Binding-site contacts:
Ligand atom N17 contacts residue GLN881 of chain 1.A at 3.2 Å (h-bond).
Ligand atom O2A contacts residue HIS770 of chain 1.A at 3.3 Å.
Ligand atom O3' contacts residue ASN565 of chain 1.A at 2.8 Å (h-bond).
Ligand atom O2' contacts residue ARG567 of chain 1.A at 2.9 Å (salt-bridge).
Ligand atom N7 contacts residue LEU33 of chain 1.A at 3.4 Å (h-bond).
Ligand atom S12 contacts residue BSY1 of chain 1.S at 3.0 Å (h-bond).
Ligand atom N1 contacts residue ASP615 of chain 1.A at 2.8 Å (salt-bridge).
Ligand atom O11 contacts residue HIS770 of chain 1.A at 3.0 Å (h-bond).
Ligand atom O6 contacts residue LYS587 of chain 1.A at 3.0 Å (salt-bridge).
Ligand atom S12 contacts residue HIS770 of chain 1.A at 3.2 Å.
Ligand atom O1A contacts residue THR772 of chain 1.A at 2.7 Å (h-bond).
Ligand atom N15 contacts residue HIS764 of chain 1.A at 3.2 Å (h-bond).
Ligand atom C17 contacts residue SER762 of chain 1.A at 3.2 Å.
Ligand atom N16 contacts residue SER762 of chain 1.A at 2.5 Å (h-bond).
Ligand atom O5' contacts residue ASN539 of chain 1.A at 3.1 Å (h-bond).
Ligand atom O2A contacts residue SER771 of chain 1.A at 2.6 Å (h-bond).
Ligand atom S12 contacts residue TYR168 of chain 1.A at 3.4 Å.
Ligand atom N17 contacts residue SER762 of chain 1.A at 2.9 Å (h-bond).
Ligand atom O3A contacts residue GLN543 of chain 1.A at 3.3 Å.
Ligand atom O11 contacts residue GLN543 of chain 1.A at 2.8 Å (h-bond).
Ligand atom O3' contacts residue ASP569 of chain 1.A at 2.9 Å (salt-bridge).
Ligand atom S13 contacts residue ASP170 of chain 1.A at 2.9 Å (salt-bridge).
Ligand atom N18 contacts residue GLN849 of chain 1.A at 3.1 Å (h-bond).
Ligand atom O4' contacts residue ARG537 of chain 1.A at 3.2 Å.
Ligand atom O1B contacts residue TYR168 of chain 1.A at 2.8 Å (h-bond).
Ligand atom S13 contacts residue MGD1 of chain 1.I at 3.2 Å (h-bond).
Ligand atom C15 contacts residue GLN881 of chain 1.A at 3.2 Å.
Ligand atom S12 contacts residue ASN35 of chain 1.A at 3.0 Å (h-bond).
Ligand atom N2 contacts residue ASP615 of chain 1.A at 3.0 Å (salt-bridge).
Ligand atom O2' contacts residue ASN565 of chain 1.A at 2.9 Å (h-bond).
Ligand atom O14 contacts residue ARG882 of chain 1.A at 3.0 Å (salt-bridge).
Ligand atom O14 contacts residue SER762 of chain 1.A at 3.1 Å (h-bond).
Ligand atom N7 contacts residue TRP584 of chain 1.A at 2.9 Å (h-bond).
Ligand atom S12 contacts residue MGD1 of chain 1.I at 3.3 Å (h-bond).
Ligand atom N2 contacts residue ILE564 of chain 1.A at 3.0 Å (h-bond).
Ligand atom C17 contacts residue GLN881 of chain 1.A at 3.4 Å.
Ligand atom N16 contacts residue GLN849 of chain 1.A at 3.2 Å (h-bond).
Ligand atom O14 contacts residue HIS764 of chain 1.A at 2.8 Å (h-bond).
Ligand atom O2B contacts residue ASN539 of chain 1.A at 2.5 Å (h-bond).
Ligand atom O2B contacts residue GLY538 of chain 1.A at 3.2 Å.

This small molecule binds to this protein.
Small molecule (SMILES): Nc1nc2c(c(=O)[nH]1)N[C@@H](/C(S)=C(/S)[C@H](O)CO[P](=O)(O)O[P](=O)(O)OC[C@H]1O[C@@H](n3cnc4c(=O)[nH]c(N)nc43)[C@H](O)[C@@H]1O)C=N2

Sequence of chain 1.A:
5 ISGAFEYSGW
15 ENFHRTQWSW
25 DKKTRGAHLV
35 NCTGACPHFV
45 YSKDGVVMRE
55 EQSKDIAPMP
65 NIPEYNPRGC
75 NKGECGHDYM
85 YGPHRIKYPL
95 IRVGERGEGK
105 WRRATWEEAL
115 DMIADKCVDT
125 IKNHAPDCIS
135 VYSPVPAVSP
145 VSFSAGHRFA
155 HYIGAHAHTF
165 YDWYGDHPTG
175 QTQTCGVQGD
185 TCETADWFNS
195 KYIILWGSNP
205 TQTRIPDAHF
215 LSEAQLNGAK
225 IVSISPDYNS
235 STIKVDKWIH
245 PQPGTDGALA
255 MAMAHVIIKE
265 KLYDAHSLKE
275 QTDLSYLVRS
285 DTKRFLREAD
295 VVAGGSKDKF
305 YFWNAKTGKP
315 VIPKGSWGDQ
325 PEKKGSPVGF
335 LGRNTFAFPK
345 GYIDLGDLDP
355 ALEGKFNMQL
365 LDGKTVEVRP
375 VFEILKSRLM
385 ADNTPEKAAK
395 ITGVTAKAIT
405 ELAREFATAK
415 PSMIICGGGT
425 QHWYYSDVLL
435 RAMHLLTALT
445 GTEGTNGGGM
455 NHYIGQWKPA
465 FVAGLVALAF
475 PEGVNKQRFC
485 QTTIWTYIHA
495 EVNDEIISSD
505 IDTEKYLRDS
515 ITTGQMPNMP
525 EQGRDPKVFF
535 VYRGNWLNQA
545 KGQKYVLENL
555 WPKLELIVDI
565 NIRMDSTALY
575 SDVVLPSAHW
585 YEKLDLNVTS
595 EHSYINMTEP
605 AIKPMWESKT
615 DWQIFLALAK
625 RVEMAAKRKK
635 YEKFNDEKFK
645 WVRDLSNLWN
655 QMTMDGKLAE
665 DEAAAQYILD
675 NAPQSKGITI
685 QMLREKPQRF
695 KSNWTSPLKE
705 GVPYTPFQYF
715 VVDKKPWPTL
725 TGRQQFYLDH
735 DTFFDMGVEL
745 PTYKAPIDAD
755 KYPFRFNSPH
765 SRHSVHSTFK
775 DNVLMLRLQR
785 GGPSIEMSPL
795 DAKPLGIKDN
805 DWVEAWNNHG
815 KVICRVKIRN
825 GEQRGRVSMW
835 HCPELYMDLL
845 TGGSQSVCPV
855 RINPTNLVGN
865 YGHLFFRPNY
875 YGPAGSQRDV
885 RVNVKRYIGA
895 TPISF